The protein below binds the small molecule below.
Small molecule (SMILES): CC(=O)N[C@H]1[C@H](O[C@H]2[C@H](O)[C@@H](NC(C)=O)CO[C@@H]2CO)O[C@H](CO)[C@@H](O)[C@@H]1O

Binding-site contacts:
Ligand atom C7 contacts residue ARG313 of chain 1.A at 3.2 Å.
Ligand atom O7 contacts residue GLN19 of chain 1.A at 4.2 Å.
Ligand atom C2 contacts residue ASN27 of chain 1.A at 2.8 Å.
Ligand atom O7 contacts residue ASN27 of chain 1.A at 3.0 Å (h-bond).
Ligand atom C5 contacts residue ASN27 of chain 1.A at 3.7 Å.
Ligand atom O5 contacts residue ASN27 of chain 1.A at 2.5 Å (h-bond).
Ligand atom N2 contacts residue ASN27 of chain 1.A at 2.4 Å (h-bond).
Ligand atom O5 contacts residue LYS26 of chain 1.A at 3.4 Å.
Ligand atom C5 contacts residue LYS26 of chain 1.A at 4.1 Å.
Ligand atom O7 contacts residue ASP21 of chain 1.A at 3.3 Å (salt-bridge).
Ligand atom C8 contacts residue ARG313 of chain 1.A at 2.9 Å.
Ligand atom C6 contacts residue LYS26 of chain 1.A at 4.1 Å.
Ligand atom C4 contacts residue LYS26 of chain 1.A at 4.4 Å.
Ligand atom C8 contacts residue GLN19 of chain 1.A at 2.8 Å.
Ligand atom C3 contacts residue ASN27 of chain 1.A at 4.0 Å.
Ligand atom C1 contacts residue LYS26 of chain 1.A at 4.2 Å.
Ligand atom C7 contacts residue ASP21 of chain 1.A at 4.5 Å.
Ligand atom C1 contacts residue ASN27 of chain 1.A at 1.5 Å.
Ligand atom N2 contacts residue GLN19 of chain 1.A at 4.0 Å.
Ligand atom C8 contacts residue ASN27 of chain 1.A at 3.2 Å.
Ligand atom C7 contacts residue ASN27 of chain 1.A at 2.5 Å.
Ligand atom O7 contacts residue ARG313 of chain 1.A at 2.8 Å (salt-bridge).
Ligand atom C4 contacts residue ASN27 of chain 1.A at 4.5 Å.
Ligand atom C7 contacts residue GLN19 of chain 1.A at 3.6 Å.

Sequence of chain 1.A:
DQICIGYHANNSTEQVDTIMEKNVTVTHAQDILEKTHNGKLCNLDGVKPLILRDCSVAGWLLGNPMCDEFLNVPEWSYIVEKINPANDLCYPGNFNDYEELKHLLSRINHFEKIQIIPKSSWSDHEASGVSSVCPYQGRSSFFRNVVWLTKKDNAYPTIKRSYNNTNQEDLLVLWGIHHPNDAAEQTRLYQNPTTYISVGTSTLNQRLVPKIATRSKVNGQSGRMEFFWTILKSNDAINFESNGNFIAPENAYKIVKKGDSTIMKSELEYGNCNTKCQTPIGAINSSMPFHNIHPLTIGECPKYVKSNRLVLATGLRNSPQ